The protein below binds the small molecule below.
Small molecule (SMILES): C=CC1=C(C)/C(=C/c2[nH]c(/C=C3\N=C(/C=C4\NC(=O)C(C)=C4C=C)C(C)=C3CCC(=O)O)c(CCC(=O)O)c2C)NC1=O

Sequence of chain 1.A:
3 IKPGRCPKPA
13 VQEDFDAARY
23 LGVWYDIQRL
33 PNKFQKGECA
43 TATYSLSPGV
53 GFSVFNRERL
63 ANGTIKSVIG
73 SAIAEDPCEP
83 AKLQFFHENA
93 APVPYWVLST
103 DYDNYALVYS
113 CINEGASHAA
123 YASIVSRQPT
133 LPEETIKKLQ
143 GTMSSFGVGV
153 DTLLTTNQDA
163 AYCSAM

Binding-site contacts:
Ligand atom OC contacts residue TYR97 of chain 1.A at 3.7 Å.
Ligand atom CBC contacts residue ALA44 of chain 1.A at 3.5 Å (hydrophobic).
Ligand atom CBB contacts residue VAL110 of chain 1.A at 3.5 Å (hydrophobic).
Ligand atom CMD contacts residue ARG59 of chain 1.A at 3.3 Å.
Ligand atom CMB contacts residue PRO96 of chain 1.A at 3.4 Å (hydrophobic).
Ligand atom CBA contacts residue PHE36 of chain 1.A at 3.6 Å (hydrophobic).
Ligand atom CBB contacts residue TYR111 of chain 1.A at 3.7 Å (hydrophobic).
Ligand atom CMA contacts residue PHE36 of chain 1.A at 3.6 Å (hydrophobic).
Ligand atom C4A contacts residue PHE87 of chain 1.A at 3.6 Å (hydrophobic).
Ligand atom CMC contacts residue SER125 of chain 1.A at 3.6 Å.
Ligand atom CGD contacts residue GLU60 of chain 1.A at 3.2 Å.
Ligand atom CHD contacts residue GLN37 of chain 1.A at 3.6 Å.
Ligand atom O2A contacts residue HIS89 of chain 1.A at 3.5 Å.
Ligand atom C4C contacts residue GLN37 of chain 1.A at 3.6 Å.
Ligand atom CAC contacts residue ASP28 of chain 1.A at 3.6 Å.
Ligand atom CMA contacts residue HIS89 of chain 1.A at 3.5 Å.
Ligand atom NB contacts residue GLN37 of chain 1.A at 3.3 Å (h-bond).
Ligand atom OB contacts residue GLN37 of chain 1.A at 2.7 Å (h-bond).
Ligand atom O2D contacts residue LYS68 of chain 1.A at 3.2 Å.
Ligand atom CMD contacts residue GLU60 of chain 1.A at 3.4 Å.
Ligand atom C3B contacts residue TYR123 of chain 1.A at 3.5 Å (hydrophobic).
Ligand atom CGD contacts residue PHE36 of chain 1.A at 3.5 Å (hydrophobic).
Ligand atom C1D contacts residue ASN58 of chain 1.A at 3.4 Å.
Ligand atom CBB contacts residue SER112 of chain 1.A at 3.5 Å.
Ligand atom C3A contacts residue PHE36 of chain 1.A at 3.7 Å (hydrophobic).
Ligand atom C4B contacts residue GLN37 of chain 1.A at 3.4 Å.
Ligand atom O2D contacts residue GLU60 of chain 1.A at 2.9 Å (salt-bridge).
Ligand atom CBD contacts residue GLU60 of chain 1.A at 3.3 Å.
Ligand atom CAB contacts residue TYR123 of chain 1.A at 3.5 Å (hydrophobic).
Ligand atom C2D contacts residue ASN58 of chain 1.A at 3.5 Å.
Ligand atom CAA contacts residue PHE36 of chain 1.A at 3.4 Å (hydrophobic).
Ligand atom C2A contacts residue PHE36 of chain 1.A at 3.5 Å (hydrophobic).
Ligand atom ND contacts residue GLN37 of chain 1.A at 3.6 Å (h-bond).
Ligand atom O1D contacts residue LYS68 of chain 1.A at 3.4 Å.
Ligand atom ND contacts residue ASN58 of chain 1.A at 3.6 Å (h-bond).
Ligand atom NC contacts residue ASN58 of chain 1.A at 3.4 Å (h-bond).
Ligand atom CMB contacts residue SER112 of chain 1.A at 3.7 Å.
Ligand atom C3A contacts residue PHE87 of chain 1.A at 3.6 Å (hydrophobic).
Ligand atom O1D contacts residue PHE36 of chain 1.A at 3.5 Å (h-bond).
Ligand atom CBD contacts residue PHE36 of chain 1.A at 3.3 Å (hydrophobic).